Binding-site contacts:
Ligand atom C3 contacts residue NAG1 of chain 25.T at 4.1 Å.
Ligand atom C2 contacts residue HIS2 of chain 25.D at 4.5 Å.
Ligand atom O2 contacts residue BMA1 of chain 25.V at 3.0 Å (h-bond).
Ligand atom O6 contacts residue NAG1 of chain 25.T at 4.5 Å.
Ligand atom C2 contacts residue NAG1 of chain 25.T at 2.9 Å.
Ligand atom O4 contacts residue BMA1 of chain 25.V at 4.0 Å.
Ligand atom O2 contacts residue NAG1 of chain 25.T at 3.4 Å (h-bond).
Ligand atom C3 contacts residue BMA1 of chain 25.V at 2.5 Å.
Ligand atom C4 contacts residue BMA1 of chain 25.V at 3.6 Å.
Ligand atom C1 contacts residue NAG1 of chain 25.T at 1.7 Å.
Ligand atom O3 contacts residue BMA1 of chain 25.V at 1.1 Å.
Ligand atom C2 contacts residue BMA1 of chain 25.V at 3.2 Å.
Ligand atom O2 contacts residue HIS2 of chain 25.D at 3.4 Å (h-bond).
Ligand atom O5 contacts residue NAG1 of chain 25.T at 2.5 Å (h-bond).
Ligand atom C5 contacts residue NAG1 of chain 25.T at 3.8 Å.

A small-molecule ligand and the protein it binds are described below.
Small molecule (SMILES): OC[C@H]1O[C@@H](O)[C@@H](O)[C@@H](O)[C@@H]1O

Sequence of chain 25.D:
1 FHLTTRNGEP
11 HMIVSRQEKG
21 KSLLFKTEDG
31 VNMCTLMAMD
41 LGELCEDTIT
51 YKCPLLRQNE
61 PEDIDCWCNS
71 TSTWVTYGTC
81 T